A protein and the small-molecule ligand that binds it are described below.
Small molecule (SMILES): C[C@@H]1O[C@@H](O)[C@@H](O)[C@H](O)[C@@H]1O

Sequence of chain 1.A:
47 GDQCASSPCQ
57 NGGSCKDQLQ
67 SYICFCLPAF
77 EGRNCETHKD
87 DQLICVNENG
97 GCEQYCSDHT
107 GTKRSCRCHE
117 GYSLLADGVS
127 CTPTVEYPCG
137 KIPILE

Sequence of chain 1.C:
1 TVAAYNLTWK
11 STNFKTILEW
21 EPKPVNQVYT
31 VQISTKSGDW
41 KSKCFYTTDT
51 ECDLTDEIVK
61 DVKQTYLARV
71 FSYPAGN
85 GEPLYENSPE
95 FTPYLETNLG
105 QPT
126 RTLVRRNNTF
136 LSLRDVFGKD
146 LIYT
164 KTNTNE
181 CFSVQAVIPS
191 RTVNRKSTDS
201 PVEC

Binding-site contacts:
Ligand atom O2 contacts residue SER60 of chain 1.A at 3.1 Å.
Ligand atom O5 contacts residue SER60 of chain 1.A at 2.4 Å (h-bond).
Ligand atom C5 contacts residue LEU73 of chain 1.A at 4.4 Å (hydrophobic).
Ligand atom C2 contacts residue SER60 of chain 1.A at 2.7 Å.
Ligand atom C4 contacts residue SER60 of chain 1.A at 3.7 Å.
Ligand atom C5 contacts residue ARG126 of chain 1.C at 4.4 Å.
Ligand atom O5 contacts residue ARG126 of chain 1.C at 3.5 Å (salt-bridge).
Ligand atom C6 contacts residue ARG126 of chain 1.C at 4.3 Å.
Ligand atom C4 contacts residue LEU73 of chain 1.A at 3.8 Å (hydrophobic).
Ligand atom C6 contacts residue LEU73 of chain 1.A at 3.9 Å (hydrophobic).
Ligand atom C3 contacts residue GLY59 of chain 1.A at 4.3 Å.
Ligand atom C1 contacts residue ARG126 of chain 1.C at 3.5 Å.
Ligand atom C6 contacts residue SER60 of chain 1.A at 4.3 Å.
Ligand atom C6 contacts residue PHE135 of chain 1.C at 3.6 Å (hydrophobic).
Ligand atom C6 contacts residue CYS72 of chain 1.A at 4.2 Å (hydrophobic).
Ligand atom C1 contacts residue SER60 of chain 1.A at 1.4 Å.
Ligand atom O3 contacts residue GLY58 of chain 1.A at 3.9 Å.
Ligand atom C3 contacts residue SER60 of chain 1.A at 3.3 Å.
Ligand atom O4 contacts residue LEU73 of chain 1.A at 3.4 Å.
Ligand atom C4 contacts residue GLY58 of chain 1.A at 4.0 Å.
Ligand atom C3 contacts residue GLY58 of chain 1.A at 4.0 Å.
Ligand atom C5 contacts residue SER60 of chain 1.A at 3.0 Å.
Ligand atom C4 contacts residue GLY59 of chain 1.A at 4.3 Å.
Ligand atom C5 contacts residue PHE71 of chain 1.A at 4.4 Å (hydrophobic).